Binding-site contacts:
Ligand atom N1 contacts residue ASP393 of chain 1.A at 2.4 Å (salt-bridge).
Ligand atom C2 contacts residue THR397 of chain 1.A at 4.0 Å.
Ligand atom N6 contacts residue GLY159 of chain 1.A at 3.3 Å.
Ligand atom C4 contacts residue GLU444 of chain 1.A at 3.8 Å.
Ligand atom N1 contacts residue VAL441 of chain 1.A at 3.7 Å.
Ligand atom N3 contacts residue GLU444 of chain 1.A at 4.0 Å.
Ligand atom N6 contacts residue ASP393 of chain 1.A at 2.8 Å (salt-bridge).
Ligand atom N9 contacts residue GLU444 of chain 1.A at 3.0 Å (salt-bridge).
Ligand atom C6 contacts residue PHE442 of chain 1.A at 4.0 Å (hydrophobic).
Ligand atom C2 contacts residue ASP393 of chain 1.A at 3.4 Å.
Ligand atom C4 contacts residue ILE443 of chain 1.A at 3.8 Å (hydrophobic).
Ligand atom C5 contacts residue MET160 of chain 1.A at 3.9 Å (hydrophobic).
Ligand atom C6 contacts residue ASP393 of chain 1.A at 3.0 Å.
Ligand atom N7 contacts residue PHE442 of chain 1.A at 3.3 Å.
Ligand atom C5 contacts residue PHE442 of chain 1.A at 3.3 Å (hydrophobic).
Ligand atom N9 contacts residue PHE442 of chain 1.A at 3.1 Å.
Ligand atom N3 contacts residue VAL441 of chain 1.A at 3.5 Å (h-bond).
Ligand atom N6 contacts residue THR440 of chain 1.A at 3.5 Å (h-bond).
Ligand atom C4 contacts residue PHE442 of chain 1.A at 3.0 Å (hydrophobic).
Ligand atom N9 contacts residue TYR62 of chain 1.A at 3.5 Å (h-bond).
Ligand atom N1 contacts residue THR440 of chain 1.A at 3.6 Å (h-bond).
Ligand atom C6 contacts residue THR440 of chain 1.A at 3.6 Å.
Ligand atom C2 contacts residue ILE443 of chain 1.A at 3.6 Å (hydrophobic).
Ligand atom C2 contacts residue VAL441 of chain 1.A at 3.0 Å (hydrophobic).
Ligand atom C2 contacts residue PHE442 of chain 1.A at 3.6 Å (hydrophobic).
Ligand atom C6 contacts residue MET160 of chain 1.A at 4.1 Å (hydrophobic).
Ligand atom N9 contacts residue ILE443 of chain 1.A at 4.2 Å.
Ligand atom N6 contacts residue MET160 of chain 1.A at 3.4 Å (h-bond).
Ligand atom C8 contacts residue GLU444 of chain 1.A at 4.0 Å.
Ligand atom N7 contacts residue GLY159 of chain 1.A at 3.8 Å.
Ligand atom N3 contacts residue ILE443 of chain 1.A at 2.9 Å (h-bond).
Ligand atom N3 contacts residue PHE442 of chain 1.A at 3.0 Å.
Ligand atom N7 contacts residue MET160 of chain 1.A at 3.1 Å (h-bond).
Ligand atom C8 contacts residue PHE442 of chain 1.A at 3.4 Å (hydrophobic).
Ligand atom C8 contacts residue MET160 of chain 1.A at 3.6 Å (hydrophobic).
Ligand atom C5 contacts residue GLY159 of chain 1.A at 4.1 Å.
Ligand atom C6 contacts residue GLY159 of chain 1.A at 4.0 Å.
Ligand atom C5 contacts residue ASP393 of chain 1.A at 4.3 Å.
Ligand atom N6 contacts residue GLY161 of chain 1.A at 4.2 Å.
Ligand atom C8 contacts residue TYR62 of chain 1.A at 3.2 Å (hydrophobic).

The protein below binds the small molecule below.
Small molecule (SMILES): Nc1ncnc2[nH]cnc12

Sequence of chain 1.A:
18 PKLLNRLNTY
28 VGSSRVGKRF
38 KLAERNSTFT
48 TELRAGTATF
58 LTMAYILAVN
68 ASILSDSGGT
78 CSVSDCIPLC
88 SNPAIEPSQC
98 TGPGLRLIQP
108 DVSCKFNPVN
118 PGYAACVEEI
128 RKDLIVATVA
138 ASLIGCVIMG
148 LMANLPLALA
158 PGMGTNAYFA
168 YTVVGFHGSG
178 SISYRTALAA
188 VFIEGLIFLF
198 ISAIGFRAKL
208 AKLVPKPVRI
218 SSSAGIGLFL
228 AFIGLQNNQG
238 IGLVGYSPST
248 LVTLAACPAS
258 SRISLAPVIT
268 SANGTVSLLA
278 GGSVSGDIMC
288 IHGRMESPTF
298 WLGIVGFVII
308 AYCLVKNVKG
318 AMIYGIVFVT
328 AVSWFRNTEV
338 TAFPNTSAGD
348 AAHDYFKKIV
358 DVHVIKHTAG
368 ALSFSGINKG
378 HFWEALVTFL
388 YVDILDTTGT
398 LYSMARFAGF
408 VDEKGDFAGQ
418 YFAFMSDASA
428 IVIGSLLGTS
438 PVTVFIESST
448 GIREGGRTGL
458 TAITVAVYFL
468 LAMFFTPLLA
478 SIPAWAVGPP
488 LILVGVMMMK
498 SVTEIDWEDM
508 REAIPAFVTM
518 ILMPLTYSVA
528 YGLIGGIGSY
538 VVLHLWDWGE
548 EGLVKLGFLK